A protein and the small-molecule ligand that binds it are described below.
Small molecule (SMILES): CC(=O)N[C@H]1[C@H](O[C@H]2[C@H](O)[C@@H](NC(C)=O)CO[C@@H]2CO)O[C@H](CO)[C@@H](O[C@H]2O[C@H](CO)[C@@H](O[C@@H]3O[C@H](CO)[C@@H](O)[C@H](O)[C@@H]3O)[C@H](O)[C@@H]2O)[C@@H]1O

Binding-site contacts:
Ligand atom O6 contacts residue SER77 of chain 1.A at 4.0 Å.
Ligand atom C7 contacts residue LEU93 of chain 1.A at 4.0 Å (hydrophobic).
Ligand atom C3 contacts residue LYS75 of chain 1.A at 4.2 Å.
Ligand atom O5 contacts residue ASN204 of chain 1.A at 2.9 Å (h-bond).
Ligand atom C8 contacts residue ARG225 of chain 1.A at 4.2 Å.
Ligand atom C1 contacts residue LYS75 of chain 1.A at 3.9 Å.
Ligand atom C1 contacts residue TRP208 of chain 1.A at 3.7 Å (hydrophobic).
Ligand atom N2 contacts residue ALA243 of chain 1.A at 4.0 Å.
Ligand atom O6 contacts residue LYS75 of chain 1.A at 3.9 Å.
Ligand atom O7 contacts residue TRP208 of chain 1.A at 3.6 Å.
Ligand atom O7 contacts residue GLN244 of chain 1.A at 4.4 Å.
Ligand atom N2 contacts residue ASN204 of chain 1.A at 3.2 Å (h-bond).
Ligand atom O6 contacts residue GLU209 of chain 1.A at 4.0 Å.
Ligand atom C5 contacts residue ASN204 of chain 1.A at 4.2 Å.
Ligand atom C8 contacts residue GLN244 of chain 1.A at 3.4 Å.
Ligand atom O5 contacts residue LYS75 of chain 1.A at 3.7 Å.
Ligand atom C4 contacts residue ASN204 of chain 1.A at 4.5 Å.
Ligand atom C7 contacts residue ASN204 of chain 1.A at 3.6 Å.
Ligand atom C7 contacts residue TRP208 of chain 1.A at 3.9 Å (hydrophobic).
Ligand atom O6 contacts residue ASP205 of chain 1.A at 2.5 Å (salt-bridge).
Ligand atom C1 contacts residue ASN204 of chain 1.A at 2.0 Å.
Ligand atom C6 contacts residue ASP205 of chain 1.A at 3.8 Å.
Ligand atom C3 contacts residue ASN204 of chain 1.A at 4.2 Å.
Ligand atom C8 contacts residue LEU93 of chain 1.A at 3.6 Å (hydrophobic).
Ligand atom O7 contacts residue LEU93 of chain 1.A at 4.3 Å.
Ligand atom C1 contacts residue ASP205 of chain 1.A at 4.3 Å.
Ligand atom C5 contacts residue TRP208 of chain 1.A at 3.9 Å (hydrophobic).
Ligand atom C8 contacts residue ALA243 of chain 1.A at 3.6 Å (hydrophobic).
Ligand atom C2 contacts residue ASN204 of chain 1.A at 2.8 Å.
Ligand atom O4 contacts residue LYS75 of chain 1.A at 3.0 Å.
Ligand atom C6 contacts residue TRP208 of chain 1.A at 4.2 Å (hydrophobic).
Ligand atom C7 contacts residue ALA243 of chain 1.A at 4.2 Å (hydrophobic).
Ligand atom C7 contacts residue GLN244 of chain 1.A at 4.4 Å.
Ligand atom C8 contacts residue TRP208 of chain 1.A at 4.2 Å (hydrophobic).
Ligand atom O7 contacts residue ASN204 of chain 1.A at 3.8 Å.
Ligand atom C4 contacts residue LYS75 of chain 1.A at 4.2 Å.
Ligand atom O5 contacts residue TRP208 of chain 1.A at 3.6 Å.
Ligand atom O6 contacts residue LYS75 of chain 1.A at 4.0 Å.
Ligand atom C8 contacts residue GLU214 of chain 1.A at 4.5 Å.
Ligand atom O5 contacts residue ASP205 of chain 1.A at 3.6 Å.

Sequence of chain 1.A:
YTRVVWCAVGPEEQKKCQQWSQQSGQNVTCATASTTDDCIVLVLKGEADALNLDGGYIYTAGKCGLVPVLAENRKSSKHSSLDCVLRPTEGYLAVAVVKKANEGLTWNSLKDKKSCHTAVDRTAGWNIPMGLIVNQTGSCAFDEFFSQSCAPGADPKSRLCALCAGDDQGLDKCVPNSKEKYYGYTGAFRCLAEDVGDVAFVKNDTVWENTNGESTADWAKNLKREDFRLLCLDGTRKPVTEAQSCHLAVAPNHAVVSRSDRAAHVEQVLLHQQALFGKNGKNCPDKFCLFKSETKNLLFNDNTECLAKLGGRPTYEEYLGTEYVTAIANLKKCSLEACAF